The protein below binds the small molecule below.
Small molecule (SMILES): O=C(NOCCO)c1cc(COCCO)c(F)c(F)c1Nc1ccc(I)cc1F

Binding-site contacts:
Ligand atom C2 contacts residue ASP148 of chain 2.A at 3.5 Å.
Ligand atom C15 contacts residue LYS37 of chain 2.A at 3.6 Å.
Ligand atom C14 contacts residue ATP1 of chain 2.C at 3.8 Å.
Ligand atom C5 contacts residue MET83 of chain 2.A at 3.6 Å (hydrophobic).
Ligand atom F3 contacts residue VAL151 of chain 2.A at 3.3 Å.
Ligand atom F1 contacts residue ASP148 of chain 2.A at 3.2 Å.
Ligand atom C11 contacts residue LEU155 of chain 2.A at 3.7 Å (hydrophobic).
Ligand atom O2 contacts residue ASP148 of chain 2.A at 3.5 Å (salt-bridge).
Ligand atom O1 contacts residue ASP148 of chain 2.A at 3.6 Å (salt-bridge).
Ligand atom N2 contacts residue ASP148 of chain 2.A at 3.8 Å.
Ligand atom F2 contacts residue LEU55 of chain 2.A at 3.5 Å.
Ligand atom N2 contacts residue ILE81 of chain 2.A at 3.6 Å.
Ligand atom F3 contacts residue PHE149 of chain 2.A at 3.2 Å.
Ligand atom O3 contacts residue GLY20 of chain 2.A at 3.7 Å.
Ligand atom F1 contacts residue LYS37 of chain 2.A at 3.3 Å.
Ligand atom N1 contacts residue ASP148 of chain 2.A at 3.7 Å.
Ligand atom O3 contacts residue LYS37 of chain 2.A at 3.5 Å (salt-bridge).
Ligand atom O2 contacts residue LYS37 of chain 2.A at 3.3 Å (salt-bridge).
Ligand atom C4 contacts residue ASP148 of chain 2.A at 3.8 Å.
Ligand atom F3 contacts residue LEU155 of chain 2.A at 3.6 Å.
Ligand atom C6 contacts residue ASP148 of chain 2.A at 3.3 Å.
Ligand atom C10 contacts residue PHE149 of chain 2.A at 3.2 Å (hydrophobic).
Ligand atom C10 contacts residue LEU155 of chain 2.A at 3.4 Å (hydrophobic).
Ligand atom F3 contacts residue SER152 of chain 2.A at 3.4 Å.
Ligand atom C9 contacts residue LEU155 of chain 2.A at 3.7 Å (hydrophobic).
Ligand atom C3 contacts residue ASP148 of chain 2.A at 3.5 Å.
Ligand atom C2 contacts residue PHE149 of chain 2.A at 3.8 Å (hydrophobic).
Ligand atom F1 contacts residue MET83 of chain 2.A at 3.6 Å.
Ligand atom C11 contacts residue PHE149 of chain 2.A at 3.3 Å (hydrophobic).
Ligand atom F2 contacts residue PHE149 of chain 2.A at 3.4 Å.
Ligand atom I1 contacts residue VAL67 of chain 2.A at 3.1 Å.
Ligand atom O1 contacts residue LYS37 of chain 2.A at 3.0 Å (salt-bridge).
Ligand atom C17 contacts residue GLY150 of chain 2.A at 3.4 Å.
Ligand atom C16 contacts residue ILE156 of chain 2.A at 3.8 Å (hydrophobic).
Ligand atom C9 contacts residue PHE149 of chain 2.A at 3.8 Å (hydrophobic).
Ligand atom F2 contacts residue VAL151 of chain 2.A at 3.1 Å.
Ligand atom F3 contacts residue GLY150 of chain 2.A at 3.8 Å.
Ligand atom F1 contacts residue ILE81 of chain 2.A at 3.7 Å.
Ligand atom C1 contacts residue ASP148 of chain 2.A at 3.6 Å.
Ligand atom C15 contacts residue ATP1 of chain 2.C at 3.2 Å.

Sequence of chain 2.A:
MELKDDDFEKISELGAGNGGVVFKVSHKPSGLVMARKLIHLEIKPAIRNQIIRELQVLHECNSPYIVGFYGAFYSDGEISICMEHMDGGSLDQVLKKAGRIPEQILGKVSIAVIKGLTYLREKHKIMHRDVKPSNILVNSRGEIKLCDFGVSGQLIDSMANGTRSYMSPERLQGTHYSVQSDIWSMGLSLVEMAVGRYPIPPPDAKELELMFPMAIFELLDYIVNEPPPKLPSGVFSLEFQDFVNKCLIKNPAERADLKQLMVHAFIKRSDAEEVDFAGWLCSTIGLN